Sequence of chain 1.L:
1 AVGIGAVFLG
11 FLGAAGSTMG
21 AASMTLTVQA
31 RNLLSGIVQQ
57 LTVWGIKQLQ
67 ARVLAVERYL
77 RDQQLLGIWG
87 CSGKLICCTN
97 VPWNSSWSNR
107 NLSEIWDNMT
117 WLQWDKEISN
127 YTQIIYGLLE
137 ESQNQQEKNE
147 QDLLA

Binding-site contacts:
Ligand atom C8 contacts residue ASN126 of chain 1.L at 4.4 Å.
Ligand atom C3 contacts residue ASN126 of chain 1.L at 3.8 Å.
Ligand atom C4 contacts residue ASN126 of chain 1.L at 4.2 Å.
Ligand atom C1 contacts residue ASN126 of chain 1.L at 1.4 Å.
Ligand atom C5 contacts residue ASN126 of chain 1.L at 3.7 Å.
Ligand atom O7 contacts residue TYR127 of chain 1.L at 3.1 Å (h-bond).
Ligand atom O6 contacts residue ASN126 of chain 1.L at 4.3 Å.
Ligand atom N2 contacts residue ASN126 of chain 1.L at 2.9 Å (h-bond).
Ligand atom C2 contacts residue ASN126 of chain 1.L at 2.5 Å.
Ligand atom O5 contacts residue ASN126 of chain 1.L at 2.4 Å (h-bond).
Ligand atom C7 contacts residue TYR127 of chain 1.L at 3.7 Å (hydrophobic).
Ligand atom C8 contacts residue TYR127 of chain 1.L at 3.7 Å (hydrophobic).
Ligand atom O7 contacts residue ASN126 of chain 1.L at 3.2 Å (h-bond).
Ligand atom C8 contacts residue GLU123 of chain 1.L at 4.4 Å.
Ligand atom C7 contacts residue ASN126 of chain 1.L at 3.3 Å.

A protein and the small-molecule ligand that binds it are described below.
Small molecule (SMILES): CC(=O)N[C@@H]1[C@@H](O)[C@H](O)[C@@H](CO)O[C@H]1O